The protein below binds the small molecule below.
Small molecule (SMILES): C=C[C@H]1[C@H](O[C@@H]2O[C@H](CO)[C@@H](O)[C@H](O)[C@H]2O)OC=C(C(=O)OC)[C@H]1CC=O

Binding-site contacts:
Ligand atom O27 contacts residue GLN186 of chain 1.B at 3.3 Å (h-bond).
Ligand atom C19 contacts residue GLN36 of chain 1.B at 4.0 Å.
Ligand atom O5 contacts residue GLN186 of chain 1.B at 3.3 Å (h-bond).
Ligand atom O25 contacts residue GLN36 of chain 1.B at 3.0 Å (h-bond).
Ligand atom O13 contacts residue GLN276 of chain 1.B at 4.0 Å.
Ligand atom O26 contacts residue TRP477 of chain 1.B at 2.9 Å (h-bond).
Ligand atom O25 contacts residue GLU476 of chain 1.B at 2.7 Å (salt-bridge).
Ligand atom O26 contacts residue GLN36 of chain 1.B at 3.0 Å (h-bond).
Ligand atom O1 contacts residue GLN186 of chain 1.B at 3.3 Å (h-bond).
Ligand atom O27 contacts residue GLU420 of chain 1.B at 2.9 Å (salt-bridge).
Ligand atom C17 contacts residue TYR347 of chain 1.B at 4.1 Å (hydrophobic).
Ligand atom C19 contacts residue TRP469 of chain 1.B at 3.6 Å (hydrophobic).
Ligand atom O24 contacts residue PHE485 of chain 1.B at 4.0 Å.
Ligand atom O24 contacts residue GLU476 of chain 1.B at 2.6 Å (salt-bridge).
Ligand atom C7 contacts residue TYR200 of chain 1.B at 3.5 Å (hydrophobic).
Ligand atom C23 contacts residue PHE485 of chain 1.B at 3.3 Å (hydrophobic).
Ligand atom O5 contacts residue TYR347 of chain 1.B at 3.9 Å.
Ligand atom C21 contacts residue TRP469 of chain 1.B at 4.0 Å (hydrophobic).
Ligand atom O27 contacts residue TYR347 of chain 1.B at 4.1 Å.
Ligand atom C23 contacts residue GLU476 of chain 1.B at 3.1 Å.
Ligand atom C12 contacts residue TRP392 of chain 1.B at 4.0 Å (hydrophobic).
Ligand atom C20 contacts residue GLU476 of chain 1.B at 3.3 Å.
Ligand atom O25 contacts residue TRP469 of chain 1.B at 2.8 Å (h-bond).
Ligand atom C21 contacts residue GLU476 of chain 1.B at 3.8 Å.
Ligand atom O26 contacts residue HIS140 of chain 1.B at 3.5 Å.
Ligand atom C1 contacts residue GLN186 of chain 1.B at 4.0 Å.
Ligand atom C8 contacts residue TYR200 of chain 1.B at 3.7 Å (hydrophobic).
Ligand atom C20 contacts residue TRP469 of chain 1.B at 3.7 Å (hydrophobic).
Ligand atom C19 contacts residue TRP477 of chain 1.B at 3.8 Å (hydrophobic).
Ligand atom C15 contacts residue THR275 of chain 1.B at 3.1 Å.
Ligand atom O26 contacts residue TRP469 of chain 1.B at 3.7 Å.
Ligand atom C17 contacts residue GLN186 of chain 1.B at 4.0 Å.
Ligand atom C20 contacts residue GLN36 of chain 1.B at 3.8 Å.
Ligand atom C18 contacts residue GLN186 of chain 1.B at 3.9 Å.
Ligand atom C18 contacts residue GLU420 of chain 1.B at 4.0 Å.
Ligand atom C5 contacts residue TYR347 of chain 1.B at 3.8 Å (hydrophobic).
Ligand atom C15 contacts residue GLN276 of chain 1.B at 3.6 Å.
Ligand atom C20 contacts residue TRP477 of chain 1.B at 3.8 Å (hydrophobic).
Ligand atom C2 contacts residue THR189 of chain 1.B at 4.1 Å.
Ligand atom O14 contacts residue THR348 of chain 1.B at 3.8 Å.

Sequence of chain 1.B:
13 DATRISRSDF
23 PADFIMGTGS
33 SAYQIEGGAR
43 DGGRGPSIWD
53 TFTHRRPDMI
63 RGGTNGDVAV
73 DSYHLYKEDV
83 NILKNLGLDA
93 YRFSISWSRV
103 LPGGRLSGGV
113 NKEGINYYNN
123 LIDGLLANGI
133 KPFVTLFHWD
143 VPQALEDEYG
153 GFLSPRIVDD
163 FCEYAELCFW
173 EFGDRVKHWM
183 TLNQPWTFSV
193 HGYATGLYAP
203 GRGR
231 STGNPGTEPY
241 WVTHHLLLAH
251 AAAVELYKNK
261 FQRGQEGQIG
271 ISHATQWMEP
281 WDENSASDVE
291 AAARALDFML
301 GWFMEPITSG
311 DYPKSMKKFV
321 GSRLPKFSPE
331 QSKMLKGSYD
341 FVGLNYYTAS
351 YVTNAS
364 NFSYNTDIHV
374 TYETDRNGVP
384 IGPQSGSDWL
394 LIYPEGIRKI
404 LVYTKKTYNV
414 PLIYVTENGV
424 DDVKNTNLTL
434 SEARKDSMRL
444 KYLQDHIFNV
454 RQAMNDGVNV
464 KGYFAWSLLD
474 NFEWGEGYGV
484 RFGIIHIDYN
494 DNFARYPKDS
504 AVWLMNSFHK